Binding-site contacts:
Ligand atom C8 contacts residue ASN616 of chain 1.B at 4.1 Å.
Ligand atom O5 contacts residue THR618 of chain 1.B at 3.6 Å.
Ligand atom C5 contacts residue ASN616 of chain 1.B at 3.7 Å.
Ligand atom C1 contacts residue THR618 of chain 1.B at 4.1 Å.
Ligand atom C2 contacts residue ASN616 of chain 1.B at 2.5 Å.
Ligand atom C3 contacts residue ASN616 of chain 1.B at 3.8 Å.
Ligand atom O5 contacts residue ASN616 of chain 1.B at 2.4 Å (h-bond).
Ligand atom C4 contacts residue ASN616 of chain 1.B at 4.2 Å.
Ligand atom C5 contacts residue THR618 of chain 1.B at 4.2 Å.
Ligand atom C6 contacts residue THR618 of chain 1.B at 4.4 Å.
Ligand atom C7 contacts residue ASN616 of chain 1.B at 3.7 Å.
Ligand atom C1 contacts residue ASN616 of chain 1.B at 1.4 Å.
Ligand atom N2 contacts residue ASN616 of chain 1.B at 2.9 Å (h-bond).

Sequence of chain 1.B:
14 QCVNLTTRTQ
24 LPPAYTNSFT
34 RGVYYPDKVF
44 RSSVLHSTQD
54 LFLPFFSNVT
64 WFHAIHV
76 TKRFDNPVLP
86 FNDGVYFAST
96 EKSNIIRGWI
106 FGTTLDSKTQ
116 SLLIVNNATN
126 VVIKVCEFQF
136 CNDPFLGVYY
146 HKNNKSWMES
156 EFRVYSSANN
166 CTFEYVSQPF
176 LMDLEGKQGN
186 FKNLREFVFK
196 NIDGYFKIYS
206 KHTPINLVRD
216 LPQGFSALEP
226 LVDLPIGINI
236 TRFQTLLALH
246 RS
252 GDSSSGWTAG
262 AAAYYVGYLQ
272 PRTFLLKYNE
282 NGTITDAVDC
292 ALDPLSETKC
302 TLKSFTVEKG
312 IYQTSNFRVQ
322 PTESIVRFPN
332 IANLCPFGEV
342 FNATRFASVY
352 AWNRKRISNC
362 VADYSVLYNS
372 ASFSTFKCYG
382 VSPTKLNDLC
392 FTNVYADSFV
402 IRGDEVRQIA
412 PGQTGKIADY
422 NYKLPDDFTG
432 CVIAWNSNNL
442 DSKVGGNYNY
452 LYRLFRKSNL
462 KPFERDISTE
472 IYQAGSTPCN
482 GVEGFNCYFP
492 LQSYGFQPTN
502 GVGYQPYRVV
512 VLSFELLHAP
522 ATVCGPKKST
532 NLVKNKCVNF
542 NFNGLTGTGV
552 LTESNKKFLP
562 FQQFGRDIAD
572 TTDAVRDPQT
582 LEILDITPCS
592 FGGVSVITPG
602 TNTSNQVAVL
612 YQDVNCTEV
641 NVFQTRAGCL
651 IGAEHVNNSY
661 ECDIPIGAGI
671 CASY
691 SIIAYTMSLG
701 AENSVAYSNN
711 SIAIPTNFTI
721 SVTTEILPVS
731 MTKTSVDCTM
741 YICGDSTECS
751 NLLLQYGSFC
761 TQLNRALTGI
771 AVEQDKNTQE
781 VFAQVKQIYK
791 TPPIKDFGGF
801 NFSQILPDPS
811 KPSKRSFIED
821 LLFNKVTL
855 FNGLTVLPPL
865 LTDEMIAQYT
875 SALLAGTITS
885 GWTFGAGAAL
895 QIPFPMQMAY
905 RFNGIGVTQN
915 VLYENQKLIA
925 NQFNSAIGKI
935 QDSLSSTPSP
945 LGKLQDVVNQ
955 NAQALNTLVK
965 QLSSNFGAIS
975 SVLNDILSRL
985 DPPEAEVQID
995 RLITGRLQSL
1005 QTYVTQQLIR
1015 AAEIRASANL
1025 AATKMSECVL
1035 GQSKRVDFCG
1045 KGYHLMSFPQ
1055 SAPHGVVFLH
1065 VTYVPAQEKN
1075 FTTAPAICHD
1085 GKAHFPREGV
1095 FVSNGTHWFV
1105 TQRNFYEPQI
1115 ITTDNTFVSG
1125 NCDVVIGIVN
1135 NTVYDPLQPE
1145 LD

A protein and the small-molecule ligand that binds it are described below.
Small molecule (SMILES): CC(=O)N[C@@H]1[C@@H](O)[C@H](O)[C@@H](CO)O[C@H]1O